Binding-site contacts:
Ligand atom O1 contacts residue PHE36 of chain 1.D at 3.5 Å.
Ligand atom O1 contacts residue GLY41 of chain 1.D at 2.7 Å (h-bond).
Ligand atom O5 contacts residue MG1 of chain 1.R at 2.2 Å.
Ligand atom O1 contacts residue LYS40 of chain 1.D at 3.1 Å (salt-bridge).
Ligand atom C1 contacts residue GLY41 of chain 1.D at 3.8 Å.
Ligand atom O3 contacts residue ARG9 of chain 1.D at 3.6 Å (salt-bridge).
Ligand atom C5 contacts residue LYS58 of chain 1.D at 3.4 Å.
Ligand atom O2 contacts residue ATP1 of chain 1.P at 2.8 Å (h-bond).
Ligand atom C3 contacts residue LEU56 of chain 1.D at 3.9 Å (hydrophobic).
Ligand atom C4 contacts residue ILE86 of chain 1.D at 3.7 Å (hydrophobic).
Ligand atom C5 contacts residue LEU56 of chain 1.D at 3.3 Å (hydrophobic).
Ligand atom C2 contacts residue GLN39 of chain 1.D at 3.5 Å.
Ligand atom C5 contacts residue GLY87 of chain 1.D at 3.5 Å.
Ligand atom O5 contacts residue ATP1 of chain 1.P at 2.9 Å (h-bond).
Ligand atom O2 contacts residue MG1 of chain 1.R at 2.1 Å.
Ligand atom O4 contacts residue GLY87 of chain 1.D at 3.5 Å.
Ligand atom C4 contacts residue LEU56 of chain 1.D at 3.8 Å (hydrophobic).
Ligand atom C1 contacts residue GLY37 of chain 1.D at 3.3 Å.
Ligand atom C1 contacts residue GLN39 of chain 1.D at 3.4 Å.
Ligand atom C1 contacts residue MG1 of chain 1.R at 2.9 Å.
Ligand atom O5 contacts residue GLY87 of chain 1.D at 3.1 Å (h-bond).
Ligand atom O2 contacts residue GLY37 of chain 1.D at 3.0 Å (h-bond).
Ligand atom O1 contacts residue GLN39 of chain 1.D at 3.6 Å.
Ligand atom O2 contacts residue ARG38 of chain 1.D at 3.3 Å (salt-bridge).
Ligand atom O3 contacts residue ILE86 of chain 1.D at 3.7 Å.
Ligand atom O3 contacts residue LYS58 of chain 1.D at 3.2 Å (salt-bridge).
Ligand atom O4 contacts residue LYS58 of chain 1.D at 2.8 Å (salt-bridge).
Ligand atom O3 contacts residue GLY87 of chain 1.D at 3.7 Å.
Ligand atom O1 contacts residue GLY37 of chain 1.D at 3.0 Å (h-bond).
Ligand atom C1 contacts residue ATP1 of chain 1.P at 3.4 Å.
Ligand atom O5 contacts residue GLN39 of chain 1.D at 3.1 Å (h-bond).
Ligand atom O3 contacts residue LEU56 of chain 1.D at 3.5 Å.
Ligand atom C2 contacts residue ATP1 of chain 1.P at 3.5 Å.
Ligand atom C5 contacts residue ILE86 of chain 1.D at 3.9 Å (hydrophobic).
Ligand atom C2 contacts residue MG1 of chain 1.R at 3.0 Å.
Ligand atom C3 contacts residue GLY41 of chain 1.D at 4.0 Å.
Ligand atom O5 contacts residue ILE86 of chain 1.D at 3.5 Å.
Ligand atom C1 contacts residue LYS40 of chain 1.D at 3.8 Å.
Ligand atom O4 contacts residue LEU56 of chain 1.D at 3.4 Å.
Ligand atom O2 contacts residue GLN39 of chain 1.D at 2.7 Å (h-bond).

Sequence of chain 1.D:
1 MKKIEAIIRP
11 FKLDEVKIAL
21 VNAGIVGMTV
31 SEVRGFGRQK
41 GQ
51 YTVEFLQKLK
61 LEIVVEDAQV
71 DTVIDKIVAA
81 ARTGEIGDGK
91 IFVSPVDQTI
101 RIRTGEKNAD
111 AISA

This small molecule binds to this protein.
Small molecule (SMILES): O=C(O)CCC(=O)C(=O)O